Sequence of chain 38.C:
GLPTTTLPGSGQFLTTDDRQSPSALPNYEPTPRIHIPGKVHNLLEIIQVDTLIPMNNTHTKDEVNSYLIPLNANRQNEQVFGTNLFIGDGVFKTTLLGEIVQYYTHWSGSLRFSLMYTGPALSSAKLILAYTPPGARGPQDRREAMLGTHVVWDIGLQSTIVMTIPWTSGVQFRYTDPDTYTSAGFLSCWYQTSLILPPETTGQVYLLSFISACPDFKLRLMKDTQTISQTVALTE

This protein binds this small molecule.
Small molecule (SMILES): Cc1cc(CCCCCOc2ccc(C3=NCCO3)cc2)on1

Binding-site contacts:
Ligand atom C5A contacts residue PHE186 of chain 38.A at 3.5 Å (hydrophobic).
Ligand atom C5C contacts residue VAL191 of chain 38.A at 3.8 Å (hydrophobic).
Ligand atom C4B contacts residue PHE186 of chain 38.A at 3.6 Å (hydrophobic).
Ligand atom O1B contacts residue ILE104 of chain 38.A at 3.9 Å.
Ligand atom C5B contacts residue MET224 of chain 38.A at 3.8 Å (hydrophobic).
Ligand atom C5B contacts residue TYR128 of chain 38.A at 4.0 Å (hydrophobic).
Ligand atom C1B contacts residue TYR128 of chain 38.A at 3.6 Å (hydrophobic).
Ligand atom C6B contacts residue TYR128 of chain 38.A at 3.3 Å (hydrophobic).
Ligand atom C1C contacts residue TYR128 of chain 38.A at 3.9 Å (hydrophobic).
Ligand atom C4 contacts residue LEU106 of chain 38.A at 3.5 Å (hydrophobic).
Ligand atom C1B contacts residue ILE104 of chain 38.A at 4.0 Å (hydrophobic).
Ligand atom C5A contacts residue ALA150 of chain 38.A at 4.0 Å (hydrophobic).
Ligand atom C6B contacts residue ILE104 of chain 38.A at 3.6 Å (hydrophobic).
Ligand atom C2C contacts residue TYR197 of chain 38.A at 3.7 Å (hydrophobic).
Ligand atom C3B contacts residue TYR152 of chain 38.A at 3.7 Å (hydrophobic).
Ligand atom C3B contacts residue VAL188 of chain 38.A at 3.8 Å (hydrophobic).
Ligand atom C4C contacts residue VAL188 of chain 38.A at 3.7 Å (hydrophobic).
Ligand atom N3A contacts residue PHE186 of chain 38.A at 4.0 Å.
Ligand atom O1A contacts residue PHE186 of chain 38.A at 3.0 Å.
Ligand atom N3A contacts residue ALA24 of chain 38.C at 3.8 Å.
Ligand atom C5B contacts residue PHE186 of chain 38.A at 3.9 Å (hydrophobic).
Ligand atom N3A contacts residue PRO174 of chain 38.A at 3.7 Å.
Ligand atom C5A contacts residue VAL176 of chain 38.A at 3.6 Å (hydrophobic).
Ligand atom C3C contacts residue TYR128 of chain 38.A at 3.4 Å (hydrophobic).
Ligand atom C1C contacts residue LEU106 of chain 38.A at 4.0 Å (hydrophobic).
Ligand atom O1 contacts residue MET221 of chain 38.A at 2.5 Å (h-bond).
Ligand atom C2C contacts residue MET221 of chain 38.A at 4.0 Å (hydrophobic).
Ligand atom C4C contacts residue VAL191 of chain 38.A at 3.0 Å (hydrophobic).
Ligand atom O1B contacts residue TYR128 of chain 38.A at 3.4 Å (h-bond).
Ligand atom C4A contacts residue PRO174 of chain 38.A at 3.1 Å (hydrophobic).
Ligand atom C5C contacts residue VAL188 of chain 38.A at 4.1 Å (hydrophobic).
Ligand atom C1C contacts residue MET221 of chain 38.A at 4.0 Å (hydrophobic).
Ligand atom C2A contacts residue TYR152 of chain 38.A at 3.6 Å (hydrophobic).
Ligand atom N2 contacts residue MET221 of chain 38.A at 3.3 Å (h-bond).
Ligand atom C2B contacts residue VAL188 of chain 38.A at 3.5 Å (hydrophobic).
Ligand atom C2A contacts residue PHE186 of chain 38.A at 3.3 Å (hydrophobic).
Ligand atom C4B contacts residue TYR152 of chain 38.A at 3.8 Å (hydrophobic).
Ligand atom C1B contacts residue VAL188 of chain 38.A at 3.8 Å (hydrophobic).
Ligand atom C5 contacts residue MET221 of chain 38.A at 3.6 Å (hydrophobic).
Ligand atom N3A contacts residue TYR152 of chain 38.A at 3.5 Å.

Sequence of chain 38.A:
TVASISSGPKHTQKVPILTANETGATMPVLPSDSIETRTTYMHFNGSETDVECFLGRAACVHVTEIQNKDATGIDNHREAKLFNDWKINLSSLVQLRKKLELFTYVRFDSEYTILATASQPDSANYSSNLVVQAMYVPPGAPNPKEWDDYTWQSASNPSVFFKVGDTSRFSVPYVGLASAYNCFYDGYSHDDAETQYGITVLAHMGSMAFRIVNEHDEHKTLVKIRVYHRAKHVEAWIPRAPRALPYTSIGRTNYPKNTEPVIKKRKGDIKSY